Sequence of chain 1.A:
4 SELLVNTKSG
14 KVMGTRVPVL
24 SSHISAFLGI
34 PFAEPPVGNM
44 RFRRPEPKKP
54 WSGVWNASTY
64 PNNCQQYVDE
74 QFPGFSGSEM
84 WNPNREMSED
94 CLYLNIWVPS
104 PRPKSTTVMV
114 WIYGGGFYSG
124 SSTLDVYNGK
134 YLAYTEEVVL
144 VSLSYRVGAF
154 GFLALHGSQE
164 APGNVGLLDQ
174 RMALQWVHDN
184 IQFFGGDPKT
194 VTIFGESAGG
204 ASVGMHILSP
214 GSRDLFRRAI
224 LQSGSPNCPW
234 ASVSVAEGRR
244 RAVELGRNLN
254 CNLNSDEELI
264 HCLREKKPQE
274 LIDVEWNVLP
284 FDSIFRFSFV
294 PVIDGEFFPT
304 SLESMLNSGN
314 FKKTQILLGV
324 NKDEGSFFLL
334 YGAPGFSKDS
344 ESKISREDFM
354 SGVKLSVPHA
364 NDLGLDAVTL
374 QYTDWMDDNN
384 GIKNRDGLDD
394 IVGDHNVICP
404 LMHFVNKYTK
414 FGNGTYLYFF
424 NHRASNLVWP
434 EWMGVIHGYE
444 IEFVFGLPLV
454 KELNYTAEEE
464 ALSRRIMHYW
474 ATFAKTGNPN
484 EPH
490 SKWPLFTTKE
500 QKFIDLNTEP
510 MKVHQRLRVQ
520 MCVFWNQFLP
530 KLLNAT

Binding-site contacts:
Ligand atom C6 contacts residue TRP84 of chain 1.A at 3.9 Å (hydrophobic).
Ligand atom N2 contacts residue TRP84 of chain 1.A at 3.9 Å.
Ligand atom O1 contacts residue GLY118 of chain 1.A at 2.7 Å (h-bond).
Ligand atom C6 contacts residue SER200 of chain 1.A at 4.4 Å.
Ligand atom C7 contacts residue TRP84 of chain 1.A at 3.8 Å (hydrophobic).
Ligand atom C3 contacts residue TRP84 of chain 1.A at 4.2 Å (hydrophobic).
Ligand atom C2 contacts residue SO41 of chain 1.C at 3.7 Å.
Ligand atom C4 contacts residue SO41 of chain 1.C at 3.9 Å.
Ligand atom O1 contacts residue GLU199 of chain 1.A at 4.4 Å.
Ligand atom C5 contacts residue TRP84 of chain 1.A at 4.0 Å (hydrophobic).
Ligand atom C2 contacts residue PHE330 of chain 1.A at 3.0 Å (hydrophobic).
Ligand atom C3 contacts residue HIS440 of chain 1.A at 2.9 Å.
Ligand atom C3 contacts residue GLY441 of chain 1.A at 4.4 Å.
Ligand atom C6 contacts residue SO41 of chain 1.C at 3.8 Å.
Ligand atom C7 contacts residue SO41 of chain 1.C at 3.0 Å.
Ligand atom C6 contacts residue GLY118 of chain 1.A at 4.4 Å.
Ligand atom C2 contacts residue HIS440 of chain 1.A at 4.1 Å.
Ligand atom C5 contacts residue SO41 of chain 1.C at 3.3 Å.
Ligand atom C3 contacts residue SO41 of chain 1.C at 4.1 Å.
Ligand atom C4 contacts residue HIS440 of chain 1.A at 3.4 Å.
Ligand atom N2 contacts residue GLY118 of chain 1.A at 3.6 Å.
Ligand atom C2 contacts residue TRP84 of chain 1.A at 4.0 Å (hydrophobic).
Ligand atom C5 contacts residue HIS440 of chain 1.A at 4.4 Å.
Ligand atom C6 contacts residue GLU199 of chain 1.A at 3.9 Å.
Ligand atom N2 contacts residue GLY117 of chain 1.A at 4.1 Å.
Ligand atom N2 contacts residue SO41 of chain 1.C at 3.5 Å (h-bond).
Ligand atom O1 contacts residue GLY117 of chain 1.A at 2.8 Å.
Ligand atom C3 contacts residue PHE330 of chain 1.A at 4.1 Å (hydrophobic).
Ligand atom N1 contacts residue TRP84 of chain 1.A at 3.8 Å.
Ligand atom N1 contacts residue SO41 of chain 1.C at 2.8 Å (h-bond).
Ligand atom C1 contacts residue TRP84 of chain 1.A at 3.9 Å (hydrophobic).
Ligand atom C4 contacts residue GLY441 of chain 1.A at 4.0 Å.
Ligand atom N1 contacts residue PHE330 of chain 1.A at 4.2 Å.
Ligand atom C3 contacts residue TYR442 of chain 1.A at 4.5 Å (hydrophobic).
Ligand atom O1 contacts residue SO41 of chain 1.C at 4.2 Å.
Ligand atom C1 contacts residue SO41 of chain 1.C at 3.1 Å.
Ligand atom C4 contacts residue TRP84 of chain 1.A at 4.1 Å (hydrophobic).
Ligand atom C1 contacts residue PHE330 of chain 1.A at 3.0 Å (hydrophobic).
Ligand atom O1 contacts residue TYR130 of chain 1.A at 3.9 Å.

The protein below binds the small molecule below.
Small molecule (SMILES): CN1C=CC=C/C1=C/NO